Binding-site contacts:
Ligand atom O7 contacts residue ASN315 of chain 27.H at 4.2 Å.
Ligand atom O5 contacts residue THR313 of chain 27.H at 4.3 Å.
Ligand atom C1 contacts residue VAL314 of chain 27.H at 4.4 Å (hydrophobic).
Ligand atom O5 contacts residue VAL314 of chain 27.H at 3.8 Å.
Ligand atom O5 contacts residue ASN315 of chain 27.H at 2.4 Å (h-bond).
Ligand atom C2 contacts residue ASN315 of chain 27.H at 2.5 Å.
Ligand atom N2 contacts residue ASN315 of chain 27.H at 2.8 Å (h-bond).
Ligand atom C8 contacts residue ASN315 of chain 27.H at 3.5 Å.
Ligand atom C1 contacts residue ASN315 of chain 27.H at 1.4 Å.
Ligand atom C3 contacts residue ASN315 of chain 27.H at 3.8 Å.
Ligand atom C8 contacts residue ILE281 of chain 27.H at 4.5 Å (hydrophobic).
Ligand atom C4 contacts residue ASN315 of chain 27.H at 4.3 Å.
Ligand atom C7 contacts residue ASN315 of chain 27.H at 3.3 Å.
Ligand atom C5 contacts residue ASN315 of chain 27.H at 3.7 Å.
Ligand atom C6 contacts residue THR313 of chain 27.H at 4.5 Å.
Ligand atom C6 contacts residue ASN315 of chain 27.H at 4.5 Å.

A small-molecule ligand and the protein it binds are described below.
Small molecule (SMILES): CC(=O)N[C@@H]1[C@@H](O)[C@H](O)[C@@H](CO)O[C@H]1O

Sequence of chain 27.H:
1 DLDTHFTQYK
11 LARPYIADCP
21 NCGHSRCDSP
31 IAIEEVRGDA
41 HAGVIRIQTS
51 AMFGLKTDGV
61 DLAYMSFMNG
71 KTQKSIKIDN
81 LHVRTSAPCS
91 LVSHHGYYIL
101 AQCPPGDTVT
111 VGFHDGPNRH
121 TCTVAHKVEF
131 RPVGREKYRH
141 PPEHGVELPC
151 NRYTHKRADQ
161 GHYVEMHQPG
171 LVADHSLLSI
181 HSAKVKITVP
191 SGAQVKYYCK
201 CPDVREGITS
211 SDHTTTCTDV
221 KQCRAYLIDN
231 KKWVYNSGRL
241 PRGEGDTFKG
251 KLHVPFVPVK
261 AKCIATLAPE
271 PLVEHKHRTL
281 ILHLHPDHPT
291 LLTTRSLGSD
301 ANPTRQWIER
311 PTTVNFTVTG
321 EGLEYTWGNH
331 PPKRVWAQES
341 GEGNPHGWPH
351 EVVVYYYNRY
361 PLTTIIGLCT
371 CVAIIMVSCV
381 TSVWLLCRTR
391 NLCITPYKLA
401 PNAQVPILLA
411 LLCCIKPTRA